This protein binds this small molecule.
Small molecule (SMILES): CC[C@H]1OC(=O)[C@H](C)[C@@H](O[C@H]2C[C@@](C)(OC)[C@@H](O)[C@H](C)O2)[C@H](C)[C@@H](O[C@@H]2O[C@H](C)C[C@H](N(C)C)[C@H]2O)[C@](C)(O)C[C@@H](C)C(=O)[C@H](C)[C@@H](O)[C@]1(C)O

Binding-site contacts:
Ligand atom C37 contacts residue TYR141 of chain 1.A at 4.0 Å (hydrophobic).
Ligand atom O13 contacts residue SER184 of chain 1.A at 2.9 Å (h-bond).
Ligand atom C7 contacts residue PHE85 of chain 1.A at 4.2 Å (hydrophobic).
Ligand atom O13 contacts residue ALA183 of chain 1.A at 3.6 Å.
Ligand atom C21 contacts residue ASN81 of chain 1.A at 3.3 Å.
Ligand atom C2 contacts residue ASN134 of chain 1.A at 3.7 Å.
Ligand atom C33 contacts residue PHE85 of chain 1.A at 3.7 Å (hydrophobic).
Ligand atom C27 contacts residue ASN81 of chain 1.A at 3.4 Å.
Ligand atom C37 contacts residue ALA137 of chain 1.A at 3.8 Å (hydrophobic).
Ligand atom O8 contacts residue HIS20 of chain 1.A at 2.7 Å (h-bond).
Ligand atom C35 contacts residue ILE112 of chain 1.A at 3.7 Å (hydrophobic).
Ligand atom C12 contacts residue SER184 of chain 1.A at 4.0 Å.
Ligand atom C23 contacts residue HIS20 of chain 1.A at 3.5 Å.
Ligand atom C34 contacts residue SER184 of chain 1.A at 4.2 Å.
Ligand atom C34 contacts residue ALA183 of chain 1.A at 3.6 Å (hydrophobic).
Ligand atom C37 contacts residue LEU135 of chain 1.A at 4.0 Å (hydrophobic).
Ligand atom C33 contacts residue THR113 of chain 1.A at 4.2 Å.
Ligand atom C8 contacts residue PHE85 of chain 1.A at 3.9 Å (hydrophobic).
Ligand atom C31 contacts residue ASN134 of chain 1.A at 3.4 Å.
Ligand atom C29 contacts residue ALA17 of chain 1.A at 4.2 Å (hydrophobic).
Ligand atom C32 contacts residue PHE85 of chain 1.A at 3.8 Å (hydrophobic).
Ligand atom C29 contacts residue HIS20 of chain 1.A at 3.7 Å.
Ligand atom O2 contacts residue ASN134 of chain 1.A at 4.1 Å.
Ligand atom C37 contacts residue VAL136 of chain 1.A at 4.0 Å (hydrophobic).
Ligand atom C34 contacts residue TYR115 of chain 1.A at 3.9 Å (hydrophobic).
Ligand atom O12 contacts residue SER184 of chain 1.A at 3.5 Å (h-bond).
Ligand atom O11 contacts residue TYR115 of chain 1.A at 4.1 Å.
Ligand atom C29 contacts residue TRP74 of chain 1.A at 3.7 Å (hydrophobic).
Ligand atom C19 contacts residue ASP330 of chain 1.A at 3.4 Å.
Ligand atom C30 contacts residue ASN134 of chain 1.A at 3.8 Å.
Ligand atom N1 contacts residue TRP74 of chain 1.A at 4.2 Å.
Ligand atom O11 contacts residue VAL82 of chain 1.A at 3.7 Å.
Ligand atom C31 contacts residue ILE112 of chain 1.A at 4.0 Å (hydrophobic).
Ligand atom C9 contacts residue TYR115 of chain 1.A at 4.2 Å (hydrophobic).
Ligand atom C28 contacts residue TRP74 of chain 1.A at 4.2 Å (hydrophobic).
Ligand atom C32 contacts residue ASN81 of chain 1.A at 4.1 Å.
Ligand atom C33 contacts residue TYR115 of chain 1.A at 3.8 Å (hydrophobic).
Ligand atom C30 contacts residue LEU135 of chain 1.A at 4.2 Å (hydrophobic).
Ligand atom C27 contacts residue TRP74 of chain 1.A at 3.7 Å (hydrophobic).
Ligand atom C25 contacts residue TRP74 of chain 1.A at 3.8 Å (hydrophobic).

Sequence of chain 1.A:
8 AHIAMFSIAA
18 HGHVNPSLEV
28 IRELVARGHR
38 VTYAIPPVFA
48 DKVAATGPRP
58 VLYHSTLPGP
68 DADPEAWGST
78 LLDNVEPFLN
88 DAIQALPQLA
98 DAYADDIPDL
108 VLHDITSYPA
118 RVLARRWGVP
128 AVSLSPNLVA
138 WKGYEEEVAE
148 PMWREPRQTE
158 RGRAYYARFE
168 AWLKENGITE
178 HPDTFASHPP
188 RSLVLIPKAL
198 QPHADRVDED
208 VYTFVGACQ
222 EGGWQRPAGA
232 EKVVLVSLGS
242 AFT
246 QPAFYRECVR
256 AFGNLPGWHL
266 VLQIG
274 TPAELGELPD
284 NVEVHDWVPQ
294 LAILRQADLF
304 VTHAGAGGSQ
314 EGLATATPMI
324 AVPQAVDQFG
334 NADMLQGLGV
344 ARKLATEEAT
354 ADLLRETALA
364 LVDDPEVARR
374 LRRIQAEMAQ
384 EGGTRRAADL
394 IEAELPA